Binding-site contacts:
Ligand atom O3' contacts residue GLU63 of chain 4.E at 4.1 Å.
Ligand atom N1 contacts residue THR59 of chain 4.E at 3.5 Å.
Ligand atom C8 contacts residue THR45 of chain 4.E at 3.8 Å.
Ligand atom N9 contacts residue LYS61 of chain 4.E at 3.7 Å.
Ligand atom C4 contacts residue TYR85 of chain 4.E at 3.8 Å (hydrophobic).
Ligand atom OP2 contacts residue LYS43 of chain 4.E at 2.7 Å (salt-bridge).
Ligand atom C6 contacts residue LYS61 of chain 4.E at 3.8 Å.
Ligand atom C2 contacts residue THR59 of chain 4.E at 4.1 Å.
Ligand atom C8 contacts residue LYS61 of chain 4.E at 3.7 Å.
Ligand atom N6 contacts residue LYS61 of chain 4.E at 4.1 Å.
Ligand atom N6 contacts residue SER47 of chain 4.E at 4.1 Å.
Ligand atom N1 contacts residue SER47 of chain 4.E at 2.9 Å (h-bond).
Ligand atom N7 contacts residue TYR85 of chain 4.E at 3.7 Å.
Ligand atom N6 contacts residue THR59 of chain 4.E at 2.8 Å (h-bond).
Ligand atom C5 contacts residue TYR85 of chain 4.E at 3.5 Å (hydrophobic).
Ligand atom N9 contacts residue TYR85 of chain 4.E at 4.0 Å.
Ligand atom N7 contacts residue LYS61 of chain 4.E at 3.7 Å.
Ligand atom N6 contacts residue TYR85 of chain 4.E at 3.4 Å.
Ligand atom OP1 contacts residue TYR85 of chain 4.E at 3.5 Å (h-bond).
Ligand atom N6 contacts residue THR45 of chain 4.E at 2.5 Å (h-bond).
Ligand atom C5 contacts residue VAL29 of chain 4.E at 4.0 Å (hydrophobic).
Ligand atom C5 contacts residue LYS61 of chain 4.E at 3.7 Å.
Ligand atom N1 contacts residue TYR85 of chain 4.E at 3.5 Å.
Ligand atom O6 contacts residue LYS61 of chain 4.E at 3.0 Å (salt-bridge).
Ligand atom C6 contacts residue THR45 of chain 4.E at 3.1 Å.
Ligand atom C2 contacts residue SER47 of chain 4.E at 3.4 Å.
Ligand atom C5' contacts residue TYR85 of chain 4.E at 4.0 Å (hydrophobic).
Ligand atom N6 contacts residue CYS46 of chain 4.E at 3.4 Å (h-bond).
Ligand atom C6 contacts residue VAL29 of chain 4.E at 4.1 Å (hydrophobic).
Ligand atom C8 contacts residue TYR85 of chain 4.E at 3.8 Å (hydrophobic).
Ligand atom C6 contacts residue THR59 of chain 4.E at 3.6 Å.
Ligand atom N7 contacts residue THR45 of chain 4.E at 2.5 Å (h-bond).
Ligand atom C6 contacts residue SER47 of chain 4.E at 3.9 Å.
Ligand atom C4 contacts residue LYS61 of chain 4.E at 3.7 Å.
Ligand atom OP1 contacts residue LYS43 of chain 4.E at 2.9 Å (salt-bridge).
Ligand atom OP2 contacts residue GLU63 of chain 4.E at 3.6 Å (salt-bridge).
Ligand atom P contacts residue TYR85 of chain 4.E at 3.7 Å.
Ligand atom C6 contacts residue TYR85 of chain 4.E at 3.4 Å (hydrophobic).
Ligand atom C5 contacts residue THR45 of chain 4.E at 3.1 Å.
Ligand atom P contacts residue LYS43 of chain 4.E at 3.2 Å.

Sequence of chain 4.E:
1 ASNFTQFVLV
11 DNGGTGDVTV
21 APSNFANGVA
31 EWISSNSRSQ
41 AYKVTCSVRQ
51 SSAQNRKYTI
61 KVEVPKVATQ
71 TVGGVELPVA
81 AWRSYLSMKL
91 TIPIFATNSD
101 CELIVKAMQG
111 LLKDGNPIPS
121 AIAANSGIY

The protein below binds the small molecule below.
Small molecule (SMILES): Nc1nc(=O)c2ncn([C@@H]3O[C@H](CO[P](=O)(O)O[C@H]4[C@@H](O)[C@H](n5cnc6c(N)ncnc65)O[C@@H]4CO[P](=O)(O)O[C@@H]4[C@@H](O)[C@H](n5cnc6c(N)ncnc65)O[C@@H]4COP(=O)=O)[C@@H](O)[C@H]3O)c2[nH]1